A protein and the small-molecule ligand that binds it are described below.
Small molecule (SMILES): C[C@H]1CCc2nc3ccccc3c(C(=O)O[C@@H](C)C(=O)Nc3ccc(S(N)(=O)=O)cc3)c2C1

Sequence of chain 2.A:
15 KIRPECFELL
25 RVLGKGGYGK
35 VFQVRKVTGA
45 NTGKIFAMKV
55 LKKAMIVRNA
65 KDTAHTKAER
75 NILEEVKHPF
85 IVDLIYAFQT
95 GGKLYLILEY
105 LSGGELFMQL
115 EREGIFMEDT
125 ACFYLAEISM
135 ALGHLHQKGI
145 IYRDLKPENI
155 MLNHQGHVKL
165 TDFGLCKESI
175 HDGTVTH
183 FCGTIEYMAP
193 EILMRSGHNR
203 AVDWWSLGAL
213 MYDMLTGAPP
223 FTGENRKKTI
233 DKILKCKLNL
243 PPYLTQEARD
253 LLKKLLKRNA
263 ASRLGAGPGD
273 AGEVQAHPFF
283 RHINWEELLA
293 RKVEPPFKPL

Binding-site contacts:
Ligand atom C03 contacts residue LEU105 of chain 2.A at 3.2 Å (hydrophobic).
Ligand atom O23 contacts residue TYR32 of chain 2.A at 3.6 Å.
Ligand atom S21 contacts residue CYS170 of chain 2.A at 4.0 Å.
Ligand atom O22 contacts residue GLY33 of chain 2.A at 3.4 Å (h-bond).
Ligand atom S21 contacts residue GLY33 of chain 2.A at 3.9 Å.
Ligand atom C17 contacts residue LYS171 of chain 2.A at 3.7 Å.
Ligand atom N24 contacts residue CYS170 of chain 2.A at 3.1 Å (h-bond).
Ligand atom C25 contacts residue GLY30 of chain 2.A at 3.5 Å.
Ligand atom C25 contacts residue LYS171 of chain 2.A at 3.6 Å.
Ligand atom O22 contacts residue TYR32 of chain 2.A at 3.0 Å (h-bond).
Ligand atom S21 contacts residue TYR32 of chain 2.A at 4.0 Å.
Ligand atom N24 contacts residue LEU169 of chain 2.A at 3.5 Å (h-bond).
Ligand atom N01 contacts residue LEU105 of chain 2.A at 3.5 Å (h-bond).
Ligand atom C32 contacts residue LEU105 of chain 2.A at 4.0 Å (hydrophobic).
Ligand atom C32 contacts residue GLU103 of chain 2.A at 3.4 Å.
Ligand atom O22 contacts residue GLY31 of chain 2.A at 3.3 Å (h-bond).
Ligand atom C26 contacts residue LYS171 of chain 2.A at 3.6 Å.
Ligand atom C25 contacts residue LYS29 of chain 2.A at 3.6 Å.
Ligand atom O15 contacts residue VAL35 of chain 2.A at 3.8 Å.
Ligand atom C30 contacts residue LYS171 of chain 2.A at 4.0 Å.
Ligand atom O10 contacts residue GLY28 of chain 2.A at 3.8 Å.
Ligand atom N24 contacts residue TYR32 of chain 2.A at 3.7 Å.
Ligand atom C06 contacts residue LEU27 of chain 2.A at 3.8 Å (hydrophobic).
Ligand atom N16 contacts residue LYS171 of chain 2.A at 3.8 Å.
Ligand atom C03 contacts residue TYR104 of chain 2.A at 3.6 Å (hydrophobic).
Ligand atom O15 contacts residue LYS171 of chain 2.A at 3.3 Å (salt-bridge).
Ligand atom O23 contacts residue GLY33 of chain 2.A at 3.2 Å (h-bond).
Ligand atom O10 contacts residue LEU27 of chain 2.A at 3.5 Å.
Ligand atom C26 contacts residue LYS29 of chain 2.A at 3.5 Å.
Ligand atom C32 contacts residue ALA51 of chain 2.A at 3.7 Å (hydrophobic).
Ligand atom C18 contacts residue VAL35 of chain 2.A at 3.6 Å (hydrophobic).
Ligand atom C14 contacts residue LYS171 of chain 2.A at 3.8 Å.
Ligand atom O22 contacts residue CYS170 of chain 2.A at 3.9 Å.
Ligand atom C18 contacts residue LYS171 of chain 2.A at 3.8 Å.
Ligand atom C31 contacts residue GLU103 of chain 2.A at 4.0 Å.
Ligand atom C30 contacts residue LEU102 of chain 2.A at 3.9 Å (hydrophobic).
Ligand atom O23 contacts residue LEU55 of chain 2.A at 3.2 Å.
Ligand atom O10 contacts residue VAL35 of chain 2.A at 3.8 Å.
Ligand atom C02 contacts residue LEU105 of chain 2.A at 3.9 Å (hydrophobic).
Ligand atom O22 contacts residue GLY30 of chain 2.A at 3.2 Å.